Sequence of chain 1.D:
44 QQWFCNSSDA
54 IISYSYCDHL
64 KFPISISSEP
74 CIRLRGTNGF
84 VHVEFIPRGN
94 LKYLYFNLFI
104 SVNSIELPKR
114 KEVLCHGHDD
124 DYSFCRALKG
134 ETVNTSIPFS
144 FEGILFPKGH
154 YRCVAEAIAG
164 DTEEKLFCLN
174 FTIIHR

Binding-site contacts:
Ligand atom O7 contacts residue CYS60 of chain 1.D at 3.5 Å.
Ligand atom C3 contacts residue ASN173 of chain 1.D at 3.8 Å.
Ligand atom O3 contacts residue ASP61 of chain 1.D at 3.9 Å.
Ligand atom C8 contacts residue VAL157 of chain 1.D at 4.2 Å (hydrophobic).
Ligand atom C1 contacts residue ASN173 of chain 1.D at 1.4 Å.
Ligand atom C5 contacts residue ASN173 of chain 1.D at 3.7 Å.
Ligand atom C3 contacts residue ARG155 of chain 1.D at 4.4 Å.
Ligand atom O7 contacts residue ASN173 of chain 1.D at 3.3 Å (h-bond).
Ligand atom C5 contacts residue ARG155 of chain 1.D at 3.7 Å.
Ligand atom C4 contacts residue ASN173 of chain 1.D at 4.2 Å.
Ligand atom C2 contacts residue ASN173 of chain 1.D at 2.5 Å.
Ligand atom C8 contacts residue ASN173 of chain 1.D at 4.4 Å.
Ligand atom C7 contacts residue ASN173 of chain 1.D at 3.3 Å.
Ligand atom O6 contacts residue ARG155 of chain 1.D at 4.4 Å.
Ligand atom C1 contacts residue ARG155 of chain 1.D at 4.0 Å.
Ligand atom C7 contacts residue CYS60 of chain 1.D at 4.4 Å (hydrophobic).
Ligand atom C8 contacts residue CYS60 of chain 1.D at 4.2 Å (hydrophobic).
Ligand atom C4 contacts residue ARG155 of chain 1.D at 4.5 Å.
Ligand atom O7 contacts residue ASP61 of chain 1.D at 3.2 Å (salt-bridge).
Ligand atom C2 contacts residue ASP61 of chain 1.D at 4.3 Å.
Ligand atom N2 contacts residue ASN173 of chain 1.D at 2.9 Å (h-bond).
Ligand atom O5 contacts residue ASN173 of chain 1.D at 2.4 Å (h-bond).
Ligand atom C6 contacts residue ARG155 of chain 1.D at 4.2 Å.
Ligand atom O5 contacts residue ARG155 of chain 1.D at 4.1 Å.
Ligand atom C7 contacts residue ASP61 of chain 1.D at 4.3 Å.
Ligand atom O4 contacts residue ARG155 of chain 1.D at 4.5 Å.

The protein below binds the small molecule below.
Small molecule (SMILES): CC(=O)N[C@@H]1[C@@H](O)[C@H](O)[C@@H](CO)O[C@H]1O